Binding-site contacts:
Ligand atom C2 contacts residue ARG125 of chain 1.F at 4.1 Å.
Ligand atom O3' contacts residue ARG125 of chain 1.F at 4.3 Å.
Ligand atom O5' contacts residue ARG131 of chain 1.F at 2.8 Å (salt-bridge).
Ligand atom O2 contacts residue ASN16 of chain 1.E at 2.9 Å (h-bond).
Ligand atom O4 contacts residue ARG125 of chain 1.F at 3.8 Å.
Ligand atom OP1 contacts residue ILE23 of chain 1.E at 4.3 Å.
Ligand atom C5 contacts residue ARG125 of chain 1.F at 3.5 Å.
Ligand atom P contacts residue ARG125 of chain 1.F at 3.9 Å.
Ligand atom C5 contacts residue THR21 of chain 1.E at 4.5 Å.
Ligand atom C2' contacts residue ARG125 of chain 1.F at 3.9 Å.
Ligand atom C6 contacts residue ARG125 of chain 1.F at 3.6 Å.
Ligand atom OP2 contacts residue SER77 of chain 1.F at 4.2 Å.
Ligand atom OP1 contacts residue ARG125 of chain 1.F at 2.7 Å (salt-bridge).
Ligand atom N3 contacts residue ARG125 of chain 1.F at 3.8 Å.
Ligand atom OP3 contacts residue ILE23 of chain 1.E at 4.4 Å.
Ligand atom OP3 contacts residue SER77 of chain 1.F at 4.4 Å.
Ligand atom C2 contacts residue ASN16 of chain 1.E at 3.5 Å.
Ligand atom OP2 contacts residue ARG131 of chain 1.F at 4.0 Å.
Ligand atom O4 contacts residue SER17 of chain 1.E at 3.3 Å.
Ligand atom C4 contacts residue SER17 of chain 1.E at 4.0 Å.
Ligand atom P contacts residue ARG131 of chain 1.F at 3.8 Å.
Ligand atom N3 contacts residue ASN16 of chain 1.E at 3.5 Å (h-bond).
Ligand atom N1 contacts residue ARG125 of chain 1.F at 4.0 Å.
Ligand atom O2 contacts residue ARG125 of chain 1.F at 4.3 Å.
Ligand atom O5' contacts residue ARG125 of chain 1.F at 3.5 Å (salt-bridge).
Ligand atom C3' contacts residue ARG125 of chain 1.F at 3.7 Å.
Ligand atom O4 contacts residue THR21 of chain 1.E at 4.1 Å.
Ligand atom C5' contacts residue MET76 of chain 1.F at 4.5 Å (hydrophobic).
Ligand atom C4 contacts residue ARG125 of chain 1.F at 3.6 Å.
Ligand atom OP1 contacts residue ARG131 of chain 1.F at 3.8 Å.
Ligand atom C5' contacts residue ARG131 of chain 1.F at 3.3 Å.
Ligand atom OP3 contacts residue ARG125 of chain 1.F at 3.2 Å.
Ligand atom N3 contacts residue SER17 of chain 1.E at 4.2 Å.

This protein binds this small molecule.
Small molecule (SMILES): CO[P](=O)(O)O[C@H]1[C@@H](O)[C@H](n2ccc(=O)[nH]c2=O)O[C@@H]1COP(=O)(O)O

Sequence of chain 1.E:
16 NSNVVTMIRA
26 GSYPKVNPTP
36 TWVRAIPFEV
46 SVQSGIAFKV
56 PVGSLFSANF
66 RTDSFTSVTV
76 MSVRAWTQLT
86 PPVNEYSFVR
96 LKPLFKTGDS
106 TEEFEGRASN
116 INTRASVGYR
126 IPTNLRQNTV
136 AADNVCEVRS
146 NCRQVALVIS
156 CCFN

Sequence of chain 1.F:
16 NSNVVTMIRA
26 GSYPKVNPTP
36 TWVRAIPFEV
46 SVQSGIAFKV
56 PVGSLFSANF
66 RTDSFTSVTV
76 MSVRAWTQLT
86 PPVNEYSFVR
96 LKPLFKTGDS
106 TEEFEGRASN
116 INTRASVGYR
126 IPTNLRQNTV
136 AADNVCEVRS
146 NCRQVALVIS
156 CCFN